This protein binds this small molecule.
Small molecule (SMILES): CC(=O)c1cccc(-c2cnc3ccc(NC4CCOCC4)nn23)c1

Sequence of chain 2.A:
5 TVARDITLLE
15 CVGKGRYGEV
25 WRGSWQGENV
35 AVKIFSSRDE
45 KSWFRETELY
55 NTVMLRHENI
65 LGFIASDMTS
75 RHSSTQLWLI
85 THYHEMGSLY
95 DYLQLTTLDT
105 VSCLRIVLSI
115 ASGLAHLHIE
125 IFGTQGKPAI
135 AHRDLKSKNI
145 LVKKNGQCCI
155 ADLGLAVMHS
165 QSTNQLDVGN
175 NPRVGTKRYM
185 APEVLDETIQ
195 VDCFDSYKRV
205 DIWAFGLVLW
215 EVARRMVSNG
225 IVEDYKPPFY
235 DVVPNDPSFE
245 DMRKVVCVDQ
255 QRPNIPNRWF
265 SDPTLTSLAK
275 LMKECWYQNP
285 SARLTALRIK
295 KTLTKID

Binding-site contacts:
Ligand atom CAL contacts residue VAL16 of chain 2.A at 3.8 Å (hydrophobic).
Ligand atom OAB contacts residue ALA155 of chain 2.A at 4.0 Å.
Ligand atom CAJ contacts residue TYR21 of chain 2.A at 3.4 Å (hydrophobic).
Ligand atom NAP contacts residue VAL16 of chain 2.A at 3.7 Å.
Ligand atom NAO contacts residue VAL24 of chain 2.A at 3.6 Å.
Ligand atom CAE contacts residue ALA35 of chain 2.A at 3.7 Å (hydrophobic).
Ligand atom CAA contacts residue LYS142 of chain 2.A at 3.5 Å.
Ligand atom CAV contacts residue ALA35 of chain 2.A at 3.9 Å (hydrophobic).
Ligand atom NAY contacts residue LEU145 of chain 2.A at 3.6 Å.
Ligand atom CAL contacts residue GLY17 of chain 2.A at 4.0 Å.
Ligand atom CAG contacts residue HIS88 of chain 2.A at 3.1 Å.
Ligand atom NAN contacts residue HIS86 of chain 2.A at 3.9 Å.
Ligand atom NAN contacts residue ALA35 of chain 2.A at 3.8 Å.
Ligand atom CAE contacts residue THR85 of chain 2.A at 3.6 Å.
Ligand atom CAI contacts residue LEU145 of chain 2.A at 3.6 Å (hydrophobic).
Ligand atom NAY contacts residue VAL24 of chain 2.A at 3.9 Å.
Ligand atom OAB contacts residue ASP156 of chain 2.A at 3.5 Å.
Ligand atom CAA contacts residue ALA155 of chain 2.A at 3.9 Å (hydrophobic).
Ligand atom NAN contacts residue HIS88 of chain 2.A at 3.1 Å (h-bond).
Ligand atom CAH contacts residue LEU145 of chain 2.A at 3.8 Å (hydrophobic).
Ligand atom NAN contacts residue TYR87 of chain 2.A at 3.8 Å.
Ligand atom CAK contacts residue LYS142 of chain 2.A at 3.7 Å.
Ligand atom CAE contacts residue LEU65 of chain 2.A at 4.0 Å (hydrophobic).
Ligand atom NAO contacts residue LEU145 of chain 2.A at 3.9 Å.
Ligand atom CAU contacts residue VAL16 of chain 2.A at 3.8 Å (hydrophobic).
Ligand atom CAH contacts residue ALA35 of chain 2.A at 3.4 Å (hydrophobic).
Ligand atom CAR contacts residue ALA155 of chain 2.A at 3.7 Å (hydrophobic).
Ligand atom OAQ contacts residue LYS142 of chain 2.A at 3.3 Å (salt-bridge).
Ligand atom CAG contacts residue TYR87 of chain 2.A at 3.6 Å (hydrophobic).
Ligand atom CAF contacts residue VAL16 of chain 2.A at 4.0 Å (hydrophobic).
Ligand atom CAJ contacts residue LYS142 of chain 2.A at 3.6 Å.
Ligand atom CAT contacts residue LEU145 of chain 2.A at 3.8 Å (hydrophobic).
Ligand atom CAW contacts residue HIS88 of chain 2.A at 3.8 Å.
Ligand atom CAA contacts residue ASN143 of chain 2.A at 3.7 Å.
Ligand atom CAW contacts residue LEU145 of chain 2.A at 3.9 Å (hydrophobic).
Ligand atom CAF contacts residue GLY91 of chain 2.A at 3.9 Å.
Ligand atom CAH contacts residue HIS86 of chain 2.A at 3.6 Å.
Ligand atom CAC contacts residue LEU65 of chain 2.A at 3.9 Å (hydrophobic).
Ligand atom CAC contacts residue LYS37 of chain 2.A at 4.0 Å.
Ligand atom CAV contacts residue LEU145 of chain 2.A at 3.7 Å (hydrophobic).